Binding-site contacts:
Ligand atom O7 contacts residue ASN286 of chain 2.A at 3.0 Å (h-bond).
Ligand atom C8 contacts residue THR276 of chain 2.A at 3.9 Å.
Ligand atom N2 contacts residue ASN286 of chain 2.A at 2.9 Å (h-bond).
Ligand atom C7 contacts residue ASN275 of chain 2.A at 4.3 Å.
Ligand atom O7 contacts residue ASN275 of chain 2.A at 4.1 Å.
Ligand atom C8 contacts residue ASN275 of chain 2.A at 3.5 Å.
Ligand atom C3 contacts residue ASN286 of chain 2.A at 3.8 Å.
Ligand atom O5 contacts residue ASN286 of chain 2.A at 2.4 Å (h-bond).
Ligand atom C4 contacts residue ASN286 of chain 2.A at 4.3 Å.
Ligand atom C7 contacts residue ASN286 of chain 2.A at 3.2 Å.
Ligand atom C5 contacts residue ASN286 of chain 2.A at 3.7 Å.
Ligand atom C1 contacts residue ASN286 of chain 2.A at 1.4 Å.
Ligand atom C2 contacts residue ASN286 of chain 2.A at 2.5 Å.

This small molecule binds to this protein.
Small molecule (SMILES): CC(=O)N[C@@H]1[C@@H](O)[C@H](O)[C@@H](CO)O[C@H]1O

Sequence of chain 2.A:
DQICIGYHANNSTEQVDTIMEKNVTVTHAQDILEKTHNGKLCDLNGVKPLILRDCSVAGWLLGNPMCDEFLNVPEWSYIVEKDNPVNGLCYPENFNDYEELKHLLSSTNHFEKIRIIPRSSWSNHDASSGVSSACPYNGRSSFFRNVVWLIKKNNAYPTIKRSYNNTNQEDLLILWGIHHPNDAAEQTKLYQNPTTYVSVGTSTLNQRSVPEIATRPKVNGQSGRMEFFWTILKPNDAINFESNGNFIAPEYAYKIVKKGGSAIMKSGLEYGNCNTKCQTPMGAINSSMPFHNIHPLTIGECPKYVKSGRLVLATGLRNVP